Binding-site contacts:
Ligand atom C1 contacts residue ASN717 of chain 1.A at 1.4 Å.
Ligand atom O7 contacts residue LEU922 of chain 1.A at 3.2 Å.
Ligand atom C5 contacts residue ASN717 of chain 1.A at 3.7 Å.
Ligand atom N2 contacts residue ASN717 of chain 1.A at 2.8 Å (h-bond).
Ligand atom C7 contacts residue LEU922 of chain 1.A at 4.1 Å (hydrophobic).
Ligand atom O7 contacts residue ASN717 of chain 1.A at 4.3 Å.
Ligand atom C3 contacts residue ASN717 of chain 1.A at 3.8 Å.
Ligand atom C7 contacts residue ASN717 of chain 1.A at 3.8 Å.
Ligand atom O4 contacts residue LEU922 of chain 1.A at 4.3 Å.
Ligand atom O6 contacts residue LEU922 of chain 1.A at 4.4 Å.
Ligand atom C1 contacts residue LEU922 of chain 1.A at 4.5 Å (hydrophobic).
Ligand atom C5 contacts residue LEU922 of chain 1.A at 4.3 Å (hydrophobic).
Ligand atom O6 contacts residue GLN926 of chain 1.A at 4.4 Å.
Ligand atom O5 contacts residue ASN717 of chain 1.A at 2.4 Å (h-bond).
Ligand atom C4 contacts residue ASN717 of chain 1.A at 4.2 Å.
Ligand atom C2 contacts residue ASN717 of chain 1.A at 2.4 Å.

Sequence of chain 1.A:
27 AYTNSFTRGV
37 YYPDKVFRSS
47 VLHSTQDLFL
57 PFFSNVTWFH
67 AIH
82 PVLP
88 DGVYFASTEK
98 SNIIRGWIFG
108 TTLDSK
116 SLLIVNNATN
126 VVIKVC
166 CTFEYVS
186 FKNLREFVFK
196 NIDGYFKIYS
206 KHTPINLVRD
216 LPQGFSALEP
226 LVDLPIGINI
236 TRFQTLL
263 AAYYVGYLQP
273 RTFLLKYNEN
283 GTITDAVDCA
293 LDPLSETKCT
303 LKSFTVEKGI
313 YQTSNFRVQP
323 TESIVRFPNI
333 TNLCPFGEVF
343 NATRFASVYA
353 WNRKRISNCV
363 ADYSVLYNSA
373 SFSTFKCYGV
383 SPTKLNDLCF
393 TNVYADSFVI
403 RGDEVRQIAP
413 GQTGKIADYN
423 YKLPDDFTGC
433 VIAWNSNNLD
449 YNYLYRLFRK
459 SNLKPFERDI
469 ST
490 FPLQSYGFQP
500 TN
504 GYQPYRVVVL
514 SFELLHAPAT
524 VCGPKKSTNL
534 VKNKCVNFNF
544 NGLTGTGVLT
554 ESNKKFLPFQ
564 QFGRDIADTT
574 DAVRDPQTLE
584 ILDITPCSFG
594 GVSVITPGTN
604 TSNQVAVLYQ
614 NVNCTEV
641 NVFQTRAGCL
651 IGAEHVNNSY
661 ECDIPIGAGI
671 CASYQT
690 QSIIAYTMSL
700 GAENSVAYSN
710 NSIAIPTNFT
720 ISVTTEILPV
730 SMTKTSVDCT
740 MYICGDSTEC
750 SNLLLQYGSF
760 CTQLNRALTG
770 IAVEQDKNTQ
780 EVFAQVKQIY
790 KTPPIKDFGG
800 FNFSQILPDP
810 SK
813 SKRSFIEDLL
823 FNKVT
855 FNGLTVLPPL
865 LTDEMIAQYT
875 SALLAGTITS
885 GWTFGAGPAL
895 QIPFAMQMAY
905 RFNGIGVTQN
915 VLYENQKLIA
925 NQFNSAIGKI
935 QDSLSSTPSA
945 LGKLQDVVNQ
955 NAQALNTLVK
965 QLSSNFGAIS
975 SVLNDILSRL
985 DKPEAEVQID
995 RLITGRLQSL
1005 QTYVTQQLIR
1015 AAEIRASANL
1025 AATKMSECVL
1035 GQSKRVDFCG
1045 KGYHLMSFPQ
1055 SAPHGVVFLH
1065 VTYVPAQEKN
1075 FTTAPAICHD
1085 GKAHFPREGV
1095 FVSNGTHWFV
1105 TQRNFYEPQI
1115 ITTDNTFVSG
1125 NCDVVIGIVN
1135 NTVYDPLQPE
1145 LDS

The small molecule below binds the protein below.
Small molecule (SMILES): CC(=O)N[C@H]1[C@H](O[C@H]2[C@H](O)[C@@H](NC(C)=O)CO[C@@H]2CO)O[C@H](CO)[C@@H](O)[C@@H]1O